Sequence of chain 1.D:
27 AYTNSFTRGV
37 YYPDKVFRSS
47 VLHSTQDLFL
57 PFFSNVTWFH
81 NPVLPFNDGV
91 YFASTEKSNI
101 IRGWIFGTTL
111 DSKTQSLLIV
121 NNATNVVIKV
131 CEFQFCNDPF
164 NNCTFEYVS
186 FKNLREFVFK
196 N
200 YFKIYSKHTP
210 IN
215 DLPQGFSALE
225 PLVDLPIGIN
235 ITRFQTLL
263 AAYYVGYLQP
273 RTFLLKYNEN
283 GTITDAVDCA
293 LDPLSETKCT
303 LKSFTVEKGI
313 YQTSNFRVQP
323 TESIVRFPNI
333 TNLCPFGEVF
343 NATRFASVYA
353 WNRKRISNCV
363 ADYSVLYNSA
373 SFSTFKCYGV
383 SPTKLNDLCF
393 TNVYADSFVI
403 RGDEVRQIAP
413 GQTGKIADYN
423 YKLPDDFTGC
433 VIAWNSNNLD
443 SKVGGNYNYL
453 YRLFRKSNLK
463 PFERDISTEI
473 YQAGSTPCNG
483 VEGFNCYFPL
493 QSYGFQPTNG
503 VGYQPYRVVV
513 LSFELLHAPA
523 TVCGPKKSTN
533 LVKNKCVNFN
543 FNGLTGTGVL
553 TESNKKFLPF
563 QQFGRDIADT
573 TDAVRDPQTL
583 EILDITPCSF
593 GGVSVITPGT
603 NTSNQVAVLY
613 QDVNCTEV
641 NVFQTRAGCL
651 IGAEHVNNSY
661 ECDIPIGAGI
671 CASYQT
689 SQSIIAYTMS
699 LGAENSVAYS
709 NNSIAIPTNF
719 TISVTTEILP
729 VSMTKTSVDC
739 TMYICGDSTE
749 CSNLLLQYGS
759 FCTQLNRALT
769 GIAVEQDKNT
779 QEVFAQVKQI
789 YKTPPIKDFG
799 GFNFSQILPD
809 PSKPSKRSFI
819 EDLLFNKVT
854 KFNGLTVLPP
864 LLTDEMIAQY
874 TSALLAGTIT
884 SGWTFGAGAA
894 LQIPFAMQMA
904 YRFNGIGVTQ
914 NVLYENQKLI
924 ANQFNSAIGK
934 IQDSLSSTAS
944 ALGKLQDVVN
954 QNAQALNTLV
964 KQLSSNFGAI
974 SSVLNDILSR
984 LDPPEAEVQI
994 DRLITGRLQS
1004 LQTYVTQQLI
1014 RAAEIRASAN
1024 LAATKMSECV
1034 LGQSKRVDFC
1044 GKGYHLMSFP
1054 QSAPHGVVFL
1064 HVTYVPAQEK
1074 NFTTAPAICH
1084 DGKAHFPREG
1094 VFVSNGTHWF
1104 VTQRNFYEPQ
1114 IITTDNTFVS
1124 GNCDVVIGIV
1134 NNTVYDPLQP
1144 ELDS

Binding-site contacts:
Ligand atom C5 contacts residue ASN616 of chain 1.D at 3.7 Å.
Ligand atom C8 contacts residue THR618 of chain 1.D at 3.3 Å.
Ligand atom O7 contacts residue ASN616 of chain 1.D at 4.4 Å.
Ligand atom O5 contacts residue ASN616 of chain 1.D at 2.4 Å (h-bond).
Ligand atom N2 contacts residue THR618 of chain 1.D at 4.2 Å.
Ligand atom C3 contacts residue ASN616 of chain 1.D at 3.8 Å.
Ligand atom N2 contacts residue ASN616 of chain 1.D at 2.9 Å (h-bond).
Ligand atom C7 contacts residue ASN616 of chain 1.D at 3.9 Å.
Ligand atom C1 contacts residue ASN616 of chain 1.D at 1.4 Å.
Ligand atom C7 contacts residue THR618 of chain 1.D at 3.2 Å.
Ligand atom C2 contacts residue ASN616 of chain 1.D at 2.5 Å.
Ligand atom O7 contacts residue THR618 of chain 1.D at 2.7 Å (h-bond).
Ligand atom C4 contacts residue ASN616 of chain 1.D at 4.3 Å.

A protein and the small-molecule ligand that binds it are described below.
Small molecule (SMILES): CC(=O)N[C@@H]1[C@@H](O)[C@H](O)[C@@H](CO)O[C@H]1O